Sequence of chain 1.D:
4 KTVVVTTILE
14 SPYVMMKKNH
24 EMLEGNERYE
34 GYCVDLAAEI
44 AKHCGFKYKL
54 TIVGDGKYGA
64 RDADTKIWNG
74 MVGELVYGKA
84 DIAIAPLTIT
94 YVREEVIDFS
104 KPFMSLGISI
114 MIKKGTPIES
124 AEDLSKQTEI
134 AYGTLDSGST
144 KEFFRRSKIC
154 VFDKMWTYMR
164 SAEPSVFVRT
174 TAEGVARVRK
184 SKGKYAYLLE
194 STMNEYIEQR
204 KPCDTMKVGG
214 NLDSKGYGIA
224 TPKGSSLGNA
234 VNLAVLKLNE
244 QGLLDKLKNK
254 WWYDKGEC

Binding-site contacts:
Ligand atom C4 contacts residue PRO89 of chain 1.D at 3.5 Å (hydrophobic).
Ligand atom C3 contacts residue TYR61 of chain 1.D at 3.6 Å (hydrophobic).
Ligand atom N2 contacts residue TYR61 of chain 1.D at 3.5 Å.
Ligand atom O1 contacts residue TYR61 of chain 1.D at 3.5 Å.
Ligand atom O2 contacts residue LEU90 of chain 1.D at 3.2 Å.
Ligand atom O3 contacts residue GLU193 of chain 1.D at 3.7 Å.
Ligand atom O4 contacts residue MET196 of chain 1.D at 3.5 Å.
Ligand atom C6 contacts residue TYR220 of chain 1.D at 3.3 Å (hydrophobic).
Ligand atom N4 contacts residue TYR220 of chain 1.D at 3.0 Å (h-bond).
Ligand atom C2 contacts residue THR91 of chain 1.D at 3.5 Å.
Ligand atom O6 contacts residue PRO89 of chain 1.D at 3.5 Å.
Ligand atom O5 contacts residue MET196 of chain 1.D at 3.0 Å.
Ligand atom C6 contacts residue PRO89 of chain 1.D at 3.2 Å (hydrophobic).
Ligand atom C8 contacts residue TYR61 of chain 1.D at 3.8 Å (hydrophobic).
Ligand atom C7 contacts residue GLU193 of chain 1.D at 3.6 Å.
Ligand atom N1 contacts residue TYR61 of chain 1.D at 3.6 Å.
Ligand atom C6 contacts residue TYR61 of chain 1.D at 3.6 Å (hydrophobic).
Ligand atom O4 contacts residue TYR220 of chain 1.D at 3.2 Å (h-bond).
Ligand atom O6 contacts residue TYR61 of chain 1.D at 4.0 Å.
Ligand atom C8 contacts residue GLU193 of chain 1.D at 3.9 Å.
Ligand atom O2 contacts residue TYR61 of chain 1.D at 3.7 Å.
Ligand atom O2 contacts residue THR91 of chain 1.D at 3.0 Å (h-bond).
Ligand atom O6 contacts residue TYR220 of chain 1.D at 3.0 Å (h-bond).
Ligand atom C5 contacts residue TYR61 of chain 1.D at 4.0 Å (hydrophobic).
Ligand atom O4 contacts residue THR195 of chain 1.D at 3.4 Å (h-bond).
Ligand atom C4 contacts residue TYR61 of chain 1.D at 3.6 Å (hydrophobic).
Ligand atom C2 contacts residue ARG96 of chain 1.D at 3.8 Å.
Ligand atom C2 contacts residue TYR61 of chain 1.D at 3.5 Å (hydrophobic).
Ligand atom C1 contacts residue TYR61 of chain 1.D at 3.5 Å (hydrophobic).
Ligand atom N2 contacts residue THR91 of chain 1.D at 3.4 Å.
Ligand atom N3 contacts residue GLU193 of chain 1.D at 3.5 Å.
Ligand atom O6 contacts residue TYR16 of chain 1.D at 3.0 Å.
Ligand atom O1 contacts residue ARG96 of chain 1.D at 2.9 Å (salt-bridge).
Ligand atom C8 contacts residue TYR220 of chain 1.D at 3.5 Å (hydrophobic).
Ligand atom C5 contacts residue GLU193 of chain 1.D at 3.8 Å.
Ligand atom O3 contacts residue THR174 of chain 1.D at 3.9 Å.
Ligand atom N2 contacts residue PRO89 of chain 1.D at 3.0 Å (h-bond).
Ligand atom O4 contacts residue GLU193 of chain 1.D at 3.4 Å.
Ligand atom C1 contacts residue ARG96 of chain 1.D at 3.8 Å.
Ligand atom O2 contacts residue ARG96 of chain 1.D at 2.5 Å (salt-bridge).

The protein below binds the small molecule below.
Small molecule (SMILES): O=C1N=c2cc([N+](=O)[O-])c([N+](=O)[O-])cc2=NC1=O